Sequence of chain 1.D:
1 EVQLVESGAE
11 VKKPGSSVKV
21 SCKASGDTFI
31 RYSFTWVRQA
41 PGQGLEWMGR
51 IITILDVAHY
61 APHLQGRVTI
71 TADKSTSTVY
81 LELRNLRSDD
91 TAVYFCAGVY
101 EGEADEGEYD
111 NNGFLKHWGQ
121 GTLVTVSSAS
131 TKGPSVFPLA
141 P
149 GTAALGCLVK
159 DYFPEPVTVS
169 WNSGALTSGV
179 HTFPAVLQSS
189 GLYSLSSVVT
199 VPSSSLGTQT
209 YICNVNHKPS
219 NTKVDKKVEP

Sequence of chain 1.C:
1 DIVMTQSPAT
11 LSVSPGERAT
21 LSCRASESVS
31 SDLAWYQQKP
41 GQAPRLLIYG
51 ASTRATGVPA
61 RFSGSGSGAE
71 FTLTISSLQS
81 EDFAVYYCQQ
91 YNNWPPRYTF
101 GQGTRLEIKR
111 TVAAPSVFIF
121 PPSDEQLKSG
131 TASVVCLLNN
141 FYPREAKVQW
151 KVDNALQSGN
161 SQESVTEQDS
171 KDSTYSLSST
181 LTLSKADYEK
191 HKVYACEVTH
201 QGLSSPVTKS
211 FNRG

Binding-site contacts:
Ligand atom O2 contacts residue GLN102 of chain 1.C at 2.5 Å (h-bond).
Ligand atom O6 contacts residue GLU46 of chain 1.D at 3.8 Å.
Ligand atom C5 contacts residue GLU46 of chain 1.D at 3.6 Å.
Ligand atom C2 contacts residue GLY44 of chain 1.D at 4.2 Å.
Ligand atom C1 contacts residue LEU45 of chain 1.D at 3.6 Å (hydrophobic).
Ligand atom C6 contacts residue GLU46 of chain 1.D at 3.1 Å.
Ligand atom O4 contacts residue ASP1 of chain 1.C at 3.4 Å (salt-bridge).
Ligand atom C3 contacts residue GLY44 of chain 1.D at 4.3 Å.
Ligand atom O3 contacts residue GLN102 of chain 1.C at 4.4 Å.
Ligand atom O2 contacts residue LEU45 of chain 1.D at 2.9 Å (h-bond).
Ligand atom O3 contacts residue GLN102 of chain 1.C at 2.9 Å (h-bond).
Ligand atom O3 contacts residue GLY44 of chain 1.D at 3.0 Å (h-bond).
Ligand atom O2 contacts residue GLY44 of chain 1.D at 4.2 Å.
Ligand atom C1 contacts residue GLN102 of chain 1.C at 4.2 Å.
Ligand atom O5 contacts residue GLU46 of chain 1.D at 3.0 Å (salt-bridge).
Ligand atom C6 contacts residue GLU46 of chain 1.D at 4.3 Å.
Ligand atom C3 contacts residue GLN102 of chain 1.C at 3.3 Å.
Ligand atom C2 contacts residue GLU46 of chain 1.D at 4.3 Å.
Ligand atom C1 contacts residue PHE100 of chain 1.C at 3.5 Å (hydrophobic).
Ligand atom C1 contacts residue GLU46 of chain 1.D at 3.9 Å.
Ligand atom O6 contacts residue HIS63 of chain 1.D at 2.8 Å.
Ligand atom O3 contacts residue GLN43 of chain 1.D at 4.0 Å.
Ligand atom C4 contacts residue GLU46 of chain 1.D at 4.4 Å.
Ligand atom O1 contacts residue GLU46 of chain 1.D at 4.4 Å.
Ligand atom O1 contacts residue PHE100 of chain 1.C at 3.3 Å (h-bond).
Ligand atom C1 contacts residue GLN102 of chain 1.C at 4.5 Å.
Ligand atom O2 contacts residue PHE100 of chain 1.C at 4.3 Å.
Ligand atom O5 contacts residue GLU46 of chain 1.D at 4.1 Å.
Ligand atom O1 contacts residue THR99 of chain 1.C at 4.0 Å.
Ligand atom O2 contacts residue GLN102 of chain 1.C at 3.8 Å.
Ligand atom C6 contacts residue HIS63 of chain 1.D at 3.9 Å.
Ligand atom C2 contacts residue LEU45 of chain 1.D at 3.2 Å (hydrophobic).
Ligand atom O6 contacts residue GLU46 of chain 1.D at 3.2 Å (salt-bridge).
Ligand atom O1 contacts residue LEU45 of chain 1.D at 3.8 Å.
Ligand atom C2 contacts residue GLN102 of chain 1.C at 3.4 Å.
Ligand atom C1 contacts residue THR99 of chain 1.C at 4.3 Å.
Ligand atom O4 contacts residue GLN43 of chain 1.D at 3.7 Å.

A small-molecule ligand and the protein it binds are described below.
Small molecule (SMILES): OC[C@H]1O[C@@](CO)(O[C@H]2O[C@H](CO)[C@@H](O)[C@H](O)[C@H]2O)[C@@H](O)[C@@H]1O